The protein below binds the small molecule below.
Small molecule (SMILES): CC[C@H](C)[C@H](N)C(=O)N[C@@H](CO)C(=O)N[C@@H](CCC(=O)O)C(=O)N[C@H](C=O)C(C)C

Binding-site contacts:
Ligand atom OE1 contacts residue VAL4 of chain 5.E at 3.5 Å.
Ligand atom CB contacts residue VAL4 of chain 5.E at 4.3 Å (hydrophobic).
Ligand atom O contacts residue GLN3 of chain 5.E at 3.1 Å (h-bond).
Ligand atom C contacts residue GLN3 of chain 5.E at 3.9 Å.
Ligand atom CB contacts residue VAL4 of chain 5.E at 4.5 Å (hydrophobic).
Ligand atom CG2 contacts residue ALA2 of chain 5.E at 4.0 Å (hydrophobic).
Ligand atom N contacts residue ALA2 of chain 5.E at 3.0 Å (h-bond).
Ligand atom OE2 contacts residue VAL4 of chain 5.E at 3.6 Å.
Ligand atom O contacts residue SER6 of chain 5.E at 4.1 Å.
Ligand atom CG2 contacts residue GLN3 of chain 5.E at 3.4 Å.
Ligand atom CA contacts residue ALA2 of chain 5.E at 4.0 Å (hydrophobic).
Ligand atom CD contacts residue VAL4 of chain 5.E at 3.8 Å (hydrophobic).
Ligand atom CA contacts residue GLN3 of chain 5.E at 4.2 Å.
Ligand atom CG1 contacts residue GLN3 of chain 5.E at 4.1 Å.
Ligand atom C contacts residue ALA2 of chain 5.E at 4.3 Å (hydrophobic).
Ligand atom CG2 contacts residue VAL4 of chain 5.E at 3.8 Å (hydrophobic).
Ligand atom CA contacts residue VAL4 of chain 5.E at 3.5 Å (hydrophobic).
Ligand atom C contacts residue VAL4 of chain 5.E at 3.6 Å (hydrophobic).
Ligand atom CB contacts residue ALA2 of chain 5.E at 4.3 Å (hydrophobic).
Ligand atom CB contacts residue GLN3 of chain 5.E at 3.4 Å.
Ligand atom CB contacts residue GLN3 of chain 5.E at 4.4 Å.
Ligand atom O contacts residue SER5 of chain 5.E at 3.8 Å.
Ligand atom CG2 contacts residue SER5 of chain 5.E at 3.7 Å.
Ligand atom O contacts residue VAL4 of chain 5.E at 3.8 Å.
Ligand atom CB contacts residue ALA2 of chain 5.E at 3.4 Å (hydrophobic).
Ligand atom C contacts residue VAL4 of chain 5.E at 4.2 Å (hydrophobic).
Ligand atom CA contacts residue ALA2 of chain 5.E at 3.5 Å (hydrophobic).
Ligand atom O contacts residue ALA2 of chain 5.E at 3.9 Å.
Ligand atom C contacts residue ALA2 of chain 5.E at 3.7 Å (hydrophobic).
Ligand atom O contacts residue VAL4 of chain 5.E at 2.9 Å (h-bond).
Ligand atom N contacts residue VAL4 of chain 5.E at 3.0 Å (h-bond).
Ligand atom C contacts residue VAL4 of chain 5.E at 4.0 Å (hydrophobic).
Ligand atom OG contacts residue GLN3 of chain 5.E at 3.3 Å (h-bond).
Ligand atom CA contacts residue VAL4 of chain 5.E at 4.0 Å (hydrophobic).
Ligand atom OE1 contacts residue ASN25 of chain 5.E at 4.4 Å.

Sequence of chain 5.E:
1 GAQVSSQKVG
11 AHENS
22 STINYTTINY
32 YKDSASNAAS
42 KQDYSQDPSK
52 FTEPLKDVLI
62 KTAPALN